Sequence of chain 1.C:
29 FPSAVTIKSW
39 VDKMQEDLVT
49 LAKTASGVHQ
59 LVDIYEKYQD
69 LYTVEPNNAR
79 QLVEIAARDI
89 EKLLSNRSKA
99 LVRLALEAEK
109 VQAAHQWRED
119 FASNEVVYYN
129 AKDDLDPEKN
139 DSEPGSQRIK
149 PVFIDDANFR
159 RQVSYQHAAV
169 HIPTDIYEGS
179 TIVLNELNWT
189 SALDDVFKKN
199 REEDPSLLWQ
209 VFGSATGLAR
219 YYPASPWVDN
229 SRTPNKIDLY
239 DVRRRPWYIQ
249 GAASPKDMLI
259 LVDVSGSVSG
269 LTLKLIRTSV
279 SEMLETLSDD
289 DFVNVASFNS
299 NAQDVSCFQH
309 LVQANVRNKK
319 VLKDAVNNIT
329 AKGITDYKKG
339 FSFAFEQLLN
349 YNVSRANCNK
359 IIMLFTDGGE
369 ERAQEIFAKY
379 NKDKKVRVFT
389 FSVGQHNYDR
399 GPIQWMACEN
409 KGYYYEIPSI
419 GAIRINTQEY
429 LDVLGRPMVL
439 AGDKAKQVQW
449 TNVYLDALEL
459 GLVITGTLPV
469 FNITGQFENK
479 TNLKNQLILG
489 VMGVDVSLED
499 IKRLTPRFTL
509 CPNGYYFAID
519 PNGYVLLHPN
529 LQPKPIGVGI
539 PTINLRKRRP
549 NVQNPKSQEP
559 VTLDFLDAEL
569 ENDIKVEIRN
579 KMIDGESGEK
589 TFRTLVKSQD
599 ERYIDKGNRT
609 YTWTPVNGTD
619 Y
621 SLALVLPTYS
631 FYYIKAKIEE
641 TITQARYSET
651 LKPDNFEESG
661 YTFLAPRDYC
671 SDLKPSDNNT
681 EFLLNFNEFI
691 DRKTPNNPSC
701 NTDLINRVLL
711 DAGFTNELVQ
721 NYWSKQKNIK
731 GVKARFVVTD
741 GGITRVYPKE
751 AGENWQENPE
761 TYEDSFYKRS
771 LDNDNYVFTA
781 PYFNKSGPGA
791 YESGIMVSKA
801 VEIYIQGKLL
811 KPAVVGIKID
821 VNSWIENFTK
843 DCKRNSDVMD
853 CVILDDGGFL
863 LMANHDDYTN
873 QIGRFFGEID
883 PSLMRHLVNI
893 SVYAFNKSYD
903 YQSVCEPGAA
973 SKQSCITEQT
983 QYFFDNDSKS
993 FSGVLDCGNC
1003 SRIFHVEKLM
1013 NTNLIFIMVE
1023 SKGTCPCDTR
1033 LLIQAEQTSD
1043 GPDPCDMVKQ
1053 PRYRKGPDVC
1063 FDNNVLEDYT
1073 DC

The protein below binds the small molecule below.
Small molecule (SMILES): CC(=O)N[C@H]1[C@H](O[C@H]2[C@H](O)[C@@H](NC(C)=O)CO[C@@H]2CO)O[C@H](CO)[C@@H](O[C@@H]2O[C@H](CO)[C@@H](O)[C@H](O)[C@H]2NC(C)=O)[C@@H]1O

Binding-site contacts:
Ligand atom O7 contacts residue THR48 of chain 1.C at 4.0 Å.
Ligand atom C8 contacts residue LEU49 of chain 1.C at 3.5 Å (hydrophobic).
Ligand atom O5 contacts residue ASN827 of chain 1.C at 2.5 Å (h-bond).
Ligand atom C2 contacts residue ASN827 of chain 1.C at 2.5 Å.
Ligand atom C3 contacts residue ASN827 of chain 1.C at 3.8 Å.
Ligand atom C7 contacts residue LYS830 of chain 1.C at 3.5 Å.
Ligand atom O7 contacts residue THR52 of chain 1.C at 3.4 Å (h-bond).
Ligand atom O6 contacts residue ASN827 of chain 1.C at 3.6 Å (h-bond).
Ligand atom C8 contacts residue ILE729 of chain 1.C at 3.6 Å (hydrophobic).
Ligand atom C1 contacts residue ASP45 of chain 1.C at 4.1 Å.
Ligand atom C2 contacts residue ASP45 of chain 1.C at 3.9 Å.
Ligand atom C8 contacts residue LYS41 of chain 1.C at 3.6 Å.
Ligand atom O5 contacts residue SER823 of chain 1.C at 4.5 Å.
Ligand atom C5 contacts residue ASN827 of chain 1.C at 3.7 Å.
Ligand atom C6 contacts residue SER823 of chain 1.C at 4.3 Å.
Ligand atom N2 contacts residue ASP45 of chain 1.C at 3.0 Å (salt-bridge).
Ligand atom C7 contacts residue ASN827 of chain 1.C at 3.8 Å.
Ligand atom C2 contacts residue LYS830 of chain 1.C at 4.3 Å.
Ligand atom C7 contacts residue ASP45 of chain 1.C at 3.8 Å.
Ligand atom C8 contacts residue ASP45 of chain 1.C at 3.6 Å.
Ligand atom O6 contacts residue GLY731 of chain 1.C at 3.8 Å.
Ligand atom C6 contacts residue ASN827 of chain 1.C at 4.3 Å.
Ligand atom O6 contacts residue SER823 of chain 1.C at 2.9 Å (h-bond).
Ligand atom C1 contacts residue ASN827 of chain 1.C at 1.4 Å.
Ligand atom O7 contacts residue LYS830 of chain 1.C at 2.7 Å (salt-bridge).
Ligand atom C7 contacts residue THR52 of chain 1.C at 4.0 Å.
Ligand atom O7 contacts residue LEU49 of chain 1.C at 4.5 Å.
Ligand atom C3 contacts residue ASP45 of chain 1.C at 4.1 Å.
Ligand atom C8 contacts residue LYS830 of chain 1.C at 4.0 Å.
Ligand atom O7 contacts residue ASN827 of chain 1.C at 4.4 Å.
Ligand atom C8 contacts residue THR52 of chain 1.C at 3.9 Å.
Ligand atom N2 contacts residue ASN827 of chain 1.C at 2.8 Å (h-bond).
Ligand atom N2 contacts residue LYS830 of chain 1.C at 4.2 Å.
Ligand atom C4 contacts residue ASN827 of chain 1.C at 4.3 Å.